Sequence of chain 1.A:
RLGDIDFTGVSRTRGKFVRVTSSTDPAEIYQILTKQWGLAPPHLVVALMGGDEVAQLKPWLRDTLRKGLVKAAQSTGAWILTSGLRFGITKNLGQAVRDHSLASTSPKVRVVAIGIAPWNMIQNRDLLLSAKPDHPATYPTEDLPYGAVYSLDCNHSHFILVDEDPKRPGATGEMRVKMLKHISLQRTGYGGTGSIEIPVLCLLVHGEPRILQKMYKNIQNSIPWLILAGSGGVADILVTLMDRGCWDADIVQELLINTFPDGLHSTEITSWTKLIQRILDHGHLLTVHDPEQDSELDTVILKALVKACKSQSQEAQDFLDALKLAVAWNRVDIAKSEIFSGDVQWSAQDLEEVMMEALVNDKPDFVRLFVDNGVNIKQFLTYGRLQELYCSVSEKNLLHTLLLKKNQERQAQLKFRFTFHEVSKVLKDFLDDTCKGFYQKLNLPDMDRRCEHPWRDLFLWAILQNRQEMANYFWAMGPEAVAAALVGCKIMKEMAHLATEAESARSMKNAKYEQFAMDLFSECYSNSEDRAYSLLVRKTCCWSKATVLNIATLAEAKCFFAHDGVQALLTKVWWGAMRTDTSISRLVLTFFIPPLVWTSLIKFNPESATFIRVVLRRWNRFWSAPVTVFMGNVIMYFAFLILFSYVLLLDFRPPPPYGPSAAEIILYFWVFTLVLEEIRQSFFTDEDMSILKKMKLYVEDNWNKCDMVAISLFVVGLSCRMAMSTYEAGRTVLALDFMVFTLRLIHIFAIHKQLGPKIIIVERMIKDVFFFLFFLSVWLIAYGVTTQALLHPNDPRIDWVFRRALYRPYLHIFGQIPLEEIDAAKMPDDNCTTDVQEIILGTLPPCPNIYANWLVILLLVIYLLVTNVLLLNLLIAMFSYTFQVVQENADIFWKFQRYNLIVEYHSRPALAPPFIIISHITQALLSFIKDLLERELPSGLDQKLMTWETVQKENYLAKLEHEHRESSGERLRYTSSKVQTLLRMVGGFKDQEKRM

Binding-site contacts:
Ligand atom C1 contacts residue ASN921 of chain 1.A at 1.4 Å.
Ligand atom C4 contacts residue ASN921 of chain 1.A at 4.2 Å.
Ligand atom C8 contacts residue ASN921 of chain 1.A at 3.5 Å.
Ligand atom O5 contacts residue ASN921 of chain 1.A at 2.4 Å (h-bond).
Ligand atom C5 contacts residue ASN921 of chain 1.A at 3.7 Å.
Ligand atom C2 contacts residue ASN921 of chain 1.A at 2.4 Å.
Ligand atom C3 contacts residue ASN921 of chain 1.A at 3.8 Å.
Ligand atom C7 contacts residue ASN921 of chain 1.A at 3.2 Å.
Ligand atom O7 contacts residue ASN921 of chain 1.A at 3.8 Å.
Ligand atom N2 contacts residue ASN921 of chain 1.A at 2.9 Å (h-bond).

The protein below binds the small molecule below.
Small molecule (SMILES): CC(=O)N[C@@H]1[C@@H](O)[C@H](O)[C@@H](CO)O[C@H]1O